Binding-site contacts:
Ligand atom CA contacts residue VAL338 of chain 4.A at 3.1 Å (hydrophobic).
Ligand atom O contacts residue SER339 of chain 4.A at 4.2 Å.
Ligand atom CB contacts residue SER339 of chain 4.A at 4.1 Å.
Ligand atom CA contacts residue LLP210 of chain 4.A at 3.8 Å.
Ligand atom C contacts residue SER339 of chain 4.A at 3.7 Å.
Ligand atom N contacts residue TYR113 of chain 4.A at 3.0 Å (h-bond).
Ligand atom CD contacts residue VAL338 of chain 4.A at 4.2 Å (hydrophobic).
Ligand atom OXT contacts residue ARG374 of chain 4.A at 3.9 Å.
Ligand atom SC contacts residue VAL338 of chain 4.A at 4.3 Å.
Ligand atom CE contacts residue LEU61 of chain 2.A at 4.0 Å (hydrophobic).
Ligand atom C contacts residue VAL338 of chain 4.A at 2.8 Å (hydrophobic).
Ligand atom CE contacts residue CYS115 of chain 4.A at 4.0 Å (hydrophobic).
Ligand atom CA contacts residue TYR58 of chain 2.A at 3.8 Å (hydrophobic).
Ligand atom CA contacts residue SER339 of chain 4.A at 3.5 Å.
Ligand atom N contacts residue TYR58 of chain 2.A at 3.2 Å (h-bond).
Ligand atom CB contacts residue TYR58 of chain 2.A at 3.8 Å (hydrophobic).
Ligand atom CA contacts residue TYR113 of chain 4.A at 3.8 Å (hydrophobic).
Ligand atom CE contacts residue TYR113 of chain 4.A at 4.1 Å (hydrophobic).
Ligand atom O contacts residue TYR113 of chain 4.A at 4.0 Å.
Ligand atom OXT contacts residue LLP210 of chain 4.A at 2.9 Å (h-bond).
Ligand atom CB contacts residue VAL338 of chain 4.A at 3.1 Å (hydrophobic).
Ligand atom CD contacts residue TYR58 of chain 2.A at 4.1 Å (hydrophobic).
Ligand atom OXT contacts residue VAL338 of chain 4.A at 3.6 Å.
Ligand atom OXT contacts residue TYR113 of chain 4.A at 3.9 Å.
Ligand atom O contacts residue VAL338 of chain 4.A at 2.3 Å (h-bond).
Ligand atom CD contacts residue TYR113 of chain 4.A at 3.9 Å (hydrophobic).
Ligand atom SC contacts residue TYR113 of chain 4.A at 2.7 Å (h-bond).
Ligand atom C contacts residue ARG374 of chain 4.A at 3.9 Å.
Ligand atom OXT contacts residue SER339 of chain 4.A at 3.9 Å.
Ligand atom C contacts residue TYR113 of chain 4.A at 3.8 Å (hydrophobic).
Ligand atom CB contacts residue TYR113 of chain 4.A at 3.8 Å (hydrophobic).
Ligand atom C contacts residue LLP210 of chain 4.A at 3.8 Å.
Ligand atom OXT contacts residue LEU340 of chain 4.A at 3.6 Å.
Ligand atom N contacts residue LLP210 of chain 4.A at 2.7 Å.
Ligand atom O contacts residue ARG374 of chain 4.A at 3.4 Å (salt-bridge).

A small-molecule ligand and the protein it binds are described below.
Small molecule (SMILES): CCSC[C@H](N)C(=O)O

Sequence of chain 2.A:
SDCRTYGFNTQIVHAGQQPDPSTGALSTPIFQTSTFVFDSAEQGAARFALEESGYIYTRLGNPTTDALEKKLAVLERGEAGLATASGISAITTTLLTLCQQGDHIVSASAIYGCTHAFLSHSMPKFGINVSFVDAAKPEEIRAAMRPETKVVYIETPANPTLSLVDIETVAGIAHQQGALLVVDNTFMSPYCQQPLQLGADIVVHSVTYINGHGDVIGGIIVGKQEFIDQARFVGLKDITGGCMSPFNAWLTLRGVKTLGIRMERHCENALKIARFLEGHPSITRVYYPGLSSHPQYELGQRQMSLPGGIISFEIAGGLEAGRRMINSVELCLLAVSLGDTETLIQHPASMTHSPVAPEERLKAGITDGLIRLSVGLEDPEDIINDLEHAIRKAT

Sequence of chain 4.A:
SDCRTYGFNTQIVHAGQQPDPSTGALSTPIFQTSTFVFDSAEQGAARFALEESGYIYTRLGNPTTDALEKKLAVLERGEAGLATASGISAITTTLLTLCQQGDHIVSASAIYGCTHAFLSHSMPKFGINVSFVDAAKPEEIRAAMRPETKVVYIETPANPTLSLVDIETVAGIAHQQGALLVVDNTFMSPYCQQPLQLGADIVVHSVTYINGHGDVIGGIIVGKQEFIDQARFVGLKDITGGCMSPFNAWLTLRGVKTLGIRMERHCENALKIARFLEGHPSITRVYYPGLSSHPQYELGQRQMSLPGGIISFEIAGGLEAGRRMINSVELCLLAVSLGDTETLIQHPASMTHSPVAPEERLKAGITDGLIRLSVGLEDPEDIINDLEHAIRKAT